Sequence of chain 1.B:
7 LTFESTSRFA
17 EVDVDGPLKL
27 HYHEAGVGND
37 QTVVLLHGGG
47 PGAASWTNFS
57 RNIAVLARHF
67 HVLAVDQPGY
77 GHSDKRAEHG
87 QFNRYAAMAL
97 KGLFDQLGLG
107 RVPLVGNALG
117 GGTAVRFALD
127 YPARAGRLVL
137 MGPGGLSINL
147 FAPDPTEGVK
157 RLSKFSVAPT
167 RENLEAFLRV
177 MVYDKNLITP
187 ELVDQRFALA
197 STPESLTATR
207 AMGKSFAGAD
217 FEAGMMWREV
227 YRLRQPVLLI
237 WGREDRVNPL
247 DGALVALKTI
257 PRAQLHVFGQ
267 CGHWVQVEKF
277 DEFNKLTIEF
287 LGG

The protein below binds the small molecule below.
Small molecule (SMILES): O=C([O-])C(=O)/C=C/CC(=O)c1ccccc1

Binding-site contacts:
Ligand atom OA4 contacts residue GLY44 of chain 1.B at 3.9 Å.
Ligand atom OA1 contacts residue GLY44 of chain 1.B at 4.1 Å.
Ligand atom CB5 contacts residue VAL155 of chain 1.B at 3.7 Å (hydrophobic).
Ligand atom CA6 contacts residue ALA114 of chain 1.B at 3.9 Å (hydrophobic).
Ligand atom CA6 contacts residue GLY45 of chain 1.B at 3.6 Å.
Ligand atom CA1 contacts residue ALA49 of chain 1.B at 3.8 Å (hydrophobic).
Ligand atom OA3 contacts residue GLY44 of chain 1.B at 3.9 Å.
Ligand atom CB2 contacts residue LEU115 of chain 1.B at 4.0 Å (hydrophobic).
Ligand atom CA2 contacts residue GLY46 of chain 1.B at 3.7 Å.
Ligand atom OA3 contacts residue ASN113 of chain 1.B at 3.4 Å (h-bond).
Ligand atom CA1 contacts residue TRP270 of chain 1.B at 3.6 Å (hydrophobic).
Ligand atom CA4 contacts residue HIS269 of chain 1.B at 3.3 Å.
Ligand atom CA3 contacts residue GLY46 of chain 1.B at 3.1 Å.
Ligand atom OA2 contacts residue TRP270 of chain 1.B at 3.8 Å.
Ligand atom CA2 contacts residue TRP270 of chain 1.B at 3.7 Å (hydrophobic).
Ligand atom CA3 contacts residue GLY45 of chain 1.B at 3.7 Å.
Ligand atom OA3 contacts residue TRP270 of chain 1.B at 3.5 Å (h-bond).
Ligand atom OA3 contacts residue HIS269 of chain 1.B at 3.7 Å.
Ligand atom CA4 contacts residue ALA114 of chain 1.B at 3.6 Å (hydrophobic).
Ligand atom CA4 contacts residue GLY46 of chain 1.B at 3.9 Å.
Ligand atom CA2 contacts residue GLY45 of chain 1.B at 4.1 Å.
Ligand atom CB2 contacts residue MET208 of chain 1.B at 4.0 Å (hydrophobic).
Ligand atom OA4 contacts residue ALA114 of chain 1.B at 3.1 Å.
Ligand atom CA1 contacts residue GLY46 of chain 1.B at 3.6 Å.
Ligand atom OA1 contacts residue GLY46 of chain 1.B at 3.8 Å.
Ligand atom CA3 contacts residue PHE173 of chain 1.B at 4.0 Å (hydrophobic).
Ligand atom CA5 contacts residue VAL243 of chain 1.B at 4.0 Å (hydrophobic).
Ligand atom OA2 contacts residue PHE173 of chain 1.B at 3.7 Å.
Ligand atom OA4 contacts residue GLY45 of chain 1.B at 2.9 Å (h-bond).
Ligand atom CB3 contacts residue MET208 of chain 1.B at 3.7 Å (hydrophobic).
Ligand atom CA1 contacts residue ASN54 of chain 1.B at 4.1 Å.
Ligand atom CB6 contacts residue VAL243 of chain 1.B at 4.0 Å (hydrophobic).
Ligand atom CA4 contacts residue GLY45 of chain 1.B at 3.8 Å.
Ligand atom OA4 contacts residue LEU115 of chain 1.B at 3.1 Å (h-bond).
Ligand atom OA2 contacts residue GLY46 of chain 1.B at 3.4 Å.
Ligand atom OA1 contacts residue ASN54 of chain 1.B at 3.0 Å (h-bond).
Ligand atom OA1 contacts residue ALA49 of chain 1.B at 3.0 Å.
Ligand atom CA6 contacts residue LEU115 of chain 1.B at 4.1 Å (hydrophobic).
Ligand atom CA5 contacts residue HIS269 of chain 1.B at 4.1 Å.
Ligand atom CA2 contacts residue GLY44 of chain 1.B at 4.1 Å.